The small molecule below binds the protein below.
Small molecule (SMILES): CSc1nsc(SC)c1CO

Sequence of chain 1.A:
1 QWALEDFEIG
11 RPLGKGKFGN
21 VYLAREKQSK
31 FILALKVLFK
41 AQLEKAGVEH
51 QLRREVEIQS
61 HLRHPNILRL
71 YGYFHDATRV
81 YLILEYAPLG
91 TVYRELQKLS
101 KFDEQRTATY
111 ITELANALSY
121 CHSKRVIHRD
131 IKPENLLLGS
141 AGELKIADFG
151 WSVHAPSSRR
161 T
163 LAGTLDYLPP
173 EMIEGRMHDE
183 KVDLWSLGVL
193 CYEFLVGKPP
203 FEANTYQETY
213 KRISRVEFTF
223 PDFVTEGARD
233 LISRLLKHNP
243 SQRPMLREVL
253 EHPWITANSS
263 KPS

Binding-site contacts:
Ligand atom C1 contacts residue ARG53 of chain 1.A at 4.2 Å.
Ligand atom S1 contacts residue LEU52 of chain 1.A at 4.0 Å.
Ligand atom C contacts residue ARG53 of chain 1.A at 3.8 Å.
Ligand atom C2 contacts residue VAL80 of chain 1.A at 4.4 Å (hydrophobic).
Ligand atom C4 contacts residue VAL80 of chain 1.A at 4.2 Å (hydrophobic).
Ligand atom S2 contacts residue ARG53 of chain 1.A at 4.3 Å.
Ligand atom C3 contacts residue LYS40 of chain 1.A at 3.6 Å.
Ligand atom C contacts residue TYR73 of chain 1.A at 4.1 Å (hydrophobic).
Ligand atom C4 contacts residue ARG53 of chain 1.A at 4.2 Å.
Ligand atom C3 contacts residue VAL80 of chain 1.A at 4.2 Å (hydrophobic).
Ligand atom N contacts residue ARG53 of chain 1.A at 3.7 Å.
Ligand atom S1 contacts residue ARG53 of chain 1.A at 3.9 Å.
Ligand atom C5 contacts residue VAL80 of chain 1.A at 4.2 Å (hydrophobic).
Ligand atom S2 contacts residue GLU49 of chain 1.A at 4.0 Å.
Ligand atom C5 contacts residue HIS75 of chain 1.A at 3.9 Å.
Ligand atom N contacts residue GLU49 of chain 1.A at 4.3 Å.
Ligand atom N contacts residue LEU52 of chain 1.A at 3.9 Å.
Ligand atom S contacts residue TYR73 of chain 1.A at 3.4 Å.
Ligand atom C2 contacts residue ARG53 of chain 1.A at 3.8 Å.
Ligand atom O contacts residue HIS75 of chain 1.A at 3.6 Å.
Ligand atom C contacts residue VAL56 of chain 1.A at 4.0 Å (hydrophobic).
Ligand atom S1 contacts residue GLU49 of chain 1.A at 3.9 Å.